Sequence of chain 1.A:
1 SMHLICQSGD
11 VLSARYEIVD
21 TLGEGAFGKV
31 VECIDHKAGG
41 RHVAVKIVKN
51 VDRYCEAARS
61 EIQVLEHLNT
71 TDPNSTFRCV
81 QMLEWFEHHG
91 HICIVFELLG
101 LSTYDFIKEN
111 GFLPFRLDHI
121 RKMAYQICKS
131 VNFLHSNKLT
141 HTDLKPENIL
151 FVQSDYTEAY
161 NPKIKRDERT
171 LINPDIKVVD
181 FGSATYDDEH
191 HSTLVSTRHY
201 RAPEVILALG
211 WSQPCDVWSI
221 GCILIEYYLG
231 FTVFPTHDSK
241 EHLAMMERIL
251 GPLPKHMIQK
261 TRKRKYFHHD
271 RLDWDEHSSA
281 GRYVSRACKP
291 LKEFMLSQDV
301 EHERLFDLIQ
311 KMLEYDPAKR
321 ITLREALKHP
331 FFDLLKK

Binding-site contacts:
Ligand atom C4 contacts residue ALA44 of chain 1.A at 3.6 Å (hydrophobic).
Ligand atom S12 contacts residue ASP180 of chain 1.A at 3.7 Å.
Ligand atom C10 contacts residue VAL179 of chain 1.A at 3.9 Å (hydrophobic).
Ligand atom C4 contacts residue LEU99 of chain 1.A at 3.9 Å (hydrophobic).
Ligand atom N14 contacts residue VAL179 of chain 1.A at 3.8 Å.
Ligand atom O19 contacts residue LEU98 of chain 1.A at 3.6 Å.
Ligand atom O19 contacts residue ALA44 of chain 1.A at 3.7 Å.
Ligand atom N9 contacts residue PHE96 of chain 1.A at 3.7 Å.
Ligand atom C3 contacts residue VAL30 of chain 1.A at 4.0 Å (hydrophobic).
Ligand atom C18 contacts residue GOL1 of chain 1.E at 3.7 Å.
Ligand atom C2 contacts residue GOL1 of chain 1.E at 3.9 Å.
Ligand atom O19 contacts residue LEU99 of chain 1.A at 3.0 Å (h-bond).
Ligand atom C5 contacts residue LEU99 of chain 1.A at 4.0 Å (hydrophobic).
Ligand atom C13 contacts residue VAL179 of chain 1.A at 3.9 Å (hydrophobic).
Ligand atom C6 contacts residue PHE96 of chain 1.A at 3.9 Å (hydrophobic).
Ligand atom C10 contacts residue LYS46 of chain 1.A at 3.4 Å.
Ligand atom C5 contacts residue GLU97 of chain 1.A at 3.4 Å.
Ligand atom N9 contacts residue LYS46 of chain 1.A at 2.9 Å (salt-bridge).
Ligand atom C3 contacts residue LEU150 of chain 1.A at 3.4 Å (hydrophobic).
Ligand atom N9 contacts residue VAL179 of chain 1.A at 4.0 Å.
Ligand atom N15 contacts residue ASN148 of chain 1.A at 3.8 Å.
Ligand atom C18 contacts residue PHE27 of chain 1.A at 3.9 Å (hydrophobic).
Ligand atom S12 contacts residue GOL1 of chain 1.F at 3.4 Å (h-bond).
Ligand atom C3 contacts residue GOL1 of chain 1.E at 3.5 Å.
Ligand atom C2 contacts residue LEU150 of chain 1.A at 3.6 Å (hydrophobic).
Ligand atom C4 contacts residue LEU150 of chain 1.A at 3.7 Å (hydrophobic).
Ligand atom C7 contacts residue VAL179 of chain 1.A at 4.1 Å (hydrophobic).
Ligand atom C8 contacts residue VAL179 of chain 1.A at 4.1 Å (hydrophobic).
Ligand atom C2 contacts residue VAL30 of chain 1.A at 3.8 Å (hydrophobic).
Ligand atom C16 contacts residue GLU147 of chain 1.A at 3.6 Å.
Ligand atom C8 contacts residue PHE96 of chain 1.A at 3.4 Å (hydrophobic).
Ligand atom C18 contacts residue GLY23 of chain 1.A at 4.0 Å.
Ligand atom C5 contacts residue ALA44 of chain 1.A at 3.5 Å (hydrophobic).
Ligand atom C17 contacts residue GOL1 of chain 1.E at 3.2 Å.
Ligand atom C18 contacts residue GLU24 of chain 1.A at 3.6 Å.
Ligand atom O19 contacts residue LEU22 of chain 1.A at 4.0 Å.
Ligand atom C16 contacts residue GOL1 of chain 1.E at 3.1 Å.
Ligand atom N14 contacts residue VAL30 of chain 1.A at 4.0 Å.
Ligand atom S12 contacts residue LYS46 of chain 1.A at 3.6 Å.
Ligand atom N11 contacts residue VAL179 of chain 1.A at 3.8 Å.

This small molecule binds to this protein.
Small molecule (SMILES): CCCNc1nn2c(-c3ccc(O)cc3)cnc2s1